This small molecule binds to this protein.
Small molecule (SMILES): Nc1ncnc2c1ncn2[C@@H]1O[C@H](COP(=O)(O)OP(=O)(O)OP(O)(O)=S)[C@@H](O)[C@H]1O

Binding-site contacts:
Ligand atom C2' contacts residue PHE105 of chain 1.B at 3.5 Å (hydrophobic).
Ligand atom O3B contacts residue GLY100 of chain 1.B at 3.0 Å (h-bond).
Ligand atom O3G contacts residue MG1 of chain 1.W at 2.4 Å.
Ligand atom N7 contacts residue PHE105 of chain 1.B at 3.6 Å.
Ligand atom O2B contacts residue MG1 of chain 1.W at 3.5 Å.
Ligand atom C2 contacts residue TYR350 of chain 1.B at 3.5 Å (hydrophobic).
Ligand atom O3B contacts residue MG1 of chain 1.BA at 2.4 Å.
Ligand atom S1G contacts residue GLY100 of chain 1.B at 3.7 Å.
Ligand atom PG contacts residue GLY100 of chain 1.B at 3.7 Å.
Ligand atom O1A contacts residue THR104 of chain 1.B at 3.2 Å (h-bond).
Ligand atom O1A contacts residue LYS103 of chain 1.B at 3.5 Å (salt-bridge).
Ligand atom C3' contacts residue PHE105 of chain 1.B at 3.5 Å (hydrophobic).
Ligand atom N7 contacts residue GLY102 of chain 1.B at 3.5 Å.
Ligand atom PG contacts residue MG1 of chain 1.BA at 3.6 Å.
Ligand atom S1G contacts residue LYS103 of chain 1.B at 3.6 Å.
Ligand atom N6 contacts residue PHE277 of chain 1.B at 3.6 Å.
Ligand atom C5 contacts residue PHE105 of chain 1.B at 3.6 Å (hydrophobic).
Ligand atom O3A contacts residue MG1 of chain 1.BA at 2.9 Å.
Ligand atom O1B contacts residue MG1 of chain 1.W at 3.1 Å.
Ligand atom O1A contacts residue PHE105 of chain 1.B at 3.0 Å (h-bond).
Ligand atom O1B contacts residue LYS103 of chain 1.B at 3.0 Å.
Ligand atom N1 contacts residue TYR350 of chain 1.B at 3.5 Å.
Ligand atom O2A contacts residue PHE105 of chain 1.B at 3.6 Å.
Ligand atom O1A contacts residue GLY102 of chain 1.B at 3.3 Å.
Ligand atom O1B contacts residue THR104 of chain 1.B at 2.6 Å (h-bond).
Ligand atom C2 contacts residue PHE277 of chain 1.B at 3.7 Å (hydrophobic).
Ligand atom O2B contacts residue THR104 of chain 1.B at 3.6 Å (h-bond).
Ligand atom PB contacts residue MG1 of chain 1.BA at 2.5 Å.
Ligand atom O3A contacts residue GLY100 of chain 1.B at 3.3 Å.
Ligand atom N1 contacts residue PHE277 of chain 1.B at 3.7 Å.
Ligand atom S1G contacts residue ALA99 of chain 1.B at 3.7 Å.
Ligand atom PB contacts residue MG1 of chain 1.W at 3.7 Å.
Ligand atom C6 contacts residue PHE277 of chain 1.B at 3.6 Å (hydrophobic).
Ligand atom O3A contacts residue GLY102 of chain 1.B at 3.7 Å.
Ligand atom O5' contacts residue PHE105 of chain 1.B at 3.6 Å.
Ligand atom C8 contacts residue GLY102 of chain 1.B at 3.6 Å.
Ligand atom N3 contacts residue PHE277 of chain 1.B at 3.7 Å.
Ligand atom C4 contacts residue PHE105 of chain 1.B at 3.6 Å (hydrophobic).
Ligand atom PA contacts residue PHE105 of chain 1.B at 3.6 Å.
Ligand atom O1B contacts residue MG1 of chain 1.BA at 2.2 Å.

Sequence of chain 1.B:
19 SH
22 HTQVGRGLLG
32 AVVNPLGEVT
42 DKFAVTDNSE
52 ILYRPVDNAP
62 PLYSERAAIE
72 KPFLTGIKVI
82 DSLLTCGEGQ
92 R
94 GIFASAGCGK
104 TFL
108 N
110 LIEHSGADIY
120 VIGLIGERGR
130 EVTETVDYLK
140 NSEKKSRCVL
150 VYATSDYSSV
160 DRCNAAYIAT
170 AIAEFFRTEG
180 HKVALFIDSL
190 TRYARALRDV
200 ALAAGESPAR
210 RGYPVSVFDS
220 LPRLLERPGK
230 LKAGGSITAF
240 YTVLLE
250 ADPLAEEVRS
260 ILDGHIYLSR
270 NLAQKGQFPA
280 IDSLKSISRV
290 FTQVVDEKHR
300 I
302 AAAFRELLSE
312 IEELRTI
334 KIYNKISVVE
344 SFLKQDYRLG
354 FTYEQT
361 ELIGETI